Binding-site contacts:
Ligand atom O61 contacts residue HIS67 of chain 1.D at 3.4 Å (h-bond).
Ligand atom C6 contacts residue ASN68 of chain 1.D at 3.9 Å.
Ligand atom C4 contacts residue PHE65 of chain 1.D at 3.7 Å (hydrophobic).
Ligand atom C4 contacts residue ASN68 of chain 1.D at 4.0 Å.
Ligand atom O16 contacts residue ASN68 of chain 1.D at 3.6 Å (h-bond).
Ligand atom O7 contacts residue PHE65 of chain 1.D at 4.5 Å.
Ligand atom C57 contacts residue PHE65 of chain 1.D at 3.8 Å (hydrophobic).
Ligand atom C4 contacts residue HIS67 of chain 1.D at 4.4 Å.
Ligand atom O61 contacts residue ASN68 of chain 1.D at 3.1 Å (h-bond).
Ligand atom O49 contacts residue TRP355 of chain 1.C at 4.2 Å.
Ligand atom O16 contacts residue PHE65 of chain 1.D at 4.3 Å.
Ligand atom C6 contacts residue PHE65 of chain 1.D at 3.8 Å (hydrophobic).
Ligand atom O5 contacts residue ASN68 of chain 1.D at 3.0 Å (h-bond).
Ligand atom O16 contacts residue TRP355 of chain 1.C at 4.3 Å.
Ligand atom C57 contacts residue HIS67 of chain 1.D at 3.2 Å.
Ligand atom C1 contacts residue ASN68 of chain 1.D at 4.5 Å.
Ligand atom C57 contacts residue ASN68 of chain 1.D at 4.0 Å.
Ligand atom O5 contacts residue PHE65 of chain 1.D at 4.0 Å.

This small molecule binds to this protein.
Small molecule (SMILES): CCCCCCCCCCO[C@@H]1O[C@H](CO)[C@@H](O[C@H]2O[C@H](CO)[C@@H](O)[C@H](O)[C@H]2O)[C@H](O)[C@H]1O

Sequence of chain 1.D:
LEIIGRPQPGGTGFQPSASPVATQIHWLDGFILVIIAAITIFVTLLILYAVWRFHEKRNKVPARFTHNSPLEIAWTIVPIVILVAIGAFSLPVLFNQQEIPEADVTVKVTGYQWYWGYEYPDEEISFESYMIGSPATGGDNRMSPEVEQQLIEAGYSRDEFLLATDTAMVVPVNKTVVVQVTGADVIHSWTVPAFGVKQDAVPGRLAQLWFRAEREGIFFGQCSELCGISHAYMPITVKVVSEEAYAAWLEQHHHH

Sequence of chain 1.C:
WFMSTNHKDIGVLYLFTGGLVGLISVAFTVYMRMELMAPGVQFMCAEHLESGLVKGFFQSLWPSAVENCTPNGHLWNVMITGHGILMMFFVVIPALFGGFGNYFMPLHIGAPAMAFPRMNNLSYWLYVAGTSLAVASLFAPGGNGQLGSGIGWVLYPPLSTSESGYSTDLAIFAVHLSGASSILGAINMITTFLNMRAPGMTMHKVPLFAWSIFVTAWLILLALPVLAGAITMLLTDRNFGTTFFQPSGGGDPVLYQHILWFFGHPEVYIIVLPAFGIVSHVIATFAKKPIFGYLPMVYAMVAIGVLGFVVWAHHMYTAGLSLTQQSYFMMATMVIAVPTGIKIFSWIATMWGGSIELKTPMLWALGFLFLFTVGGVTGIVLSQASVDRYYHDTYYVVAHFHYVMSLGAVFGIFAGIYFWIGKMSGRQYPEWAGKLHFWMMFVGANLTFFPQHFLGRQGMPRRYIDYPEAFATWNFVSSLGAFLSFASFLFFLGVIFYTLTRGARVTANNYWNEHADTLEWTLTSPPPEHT